Sequence of chain 27.A:
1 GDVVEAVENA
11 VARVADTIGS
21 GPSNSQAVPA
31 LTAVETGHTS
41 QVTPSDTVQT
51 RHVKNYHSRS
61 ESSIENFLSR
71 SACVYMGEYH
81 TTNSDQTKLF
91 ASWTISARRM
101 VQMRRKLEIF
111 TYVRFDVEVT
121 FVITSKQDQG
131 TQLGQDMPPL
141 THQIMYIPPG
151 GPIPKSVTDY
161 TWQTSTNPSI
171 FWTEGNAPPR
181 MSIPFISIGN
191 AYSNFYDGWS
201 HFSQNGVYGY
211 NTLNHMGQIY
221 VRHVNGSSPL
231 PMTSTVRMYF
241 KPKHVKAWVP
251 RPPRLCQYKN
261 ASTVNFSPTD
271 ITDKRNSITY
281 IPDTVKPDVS

The small molecule below binds the protein below.
Small molecule (SMILES): NCCCCCCCCCCCC(=O)O

Binding-site contacts:
Ligand atom C contacts residue TYR210 of chain 27.A at 4.1 Å (hydrophobic).
Ligand atom O contacts residue TYR192 of chain 27.A at 3.9 Å.
Ligand atom N contacts residue ILE219 of chain 27.A at 4.0 Å.
Ligand atom C3 contacts residue ILE183 of chain 27.A at 3.7 Å (hydrophobic).
Ligand atom C contacts residue ASN194 of chain 27.A at 4.0 Å.
Ligand atom C6 contacts residue ILE95 of chain 27.A at 4.1 Å (hydrophobic).
Ligand atom C8 contacts residue TYR192 of chain 27.A at 3.6 Å (hydrophobic).
Ligand atom C7 contacts residue ILE95 of chain 27.A at 4.3 Å (hydrophobic).
Ligand atom OXT contacts residue TYR210 of chain 27.A at 3.0 Å (h-bond).
Ligand atom C5 contacts residue ILE183 of chain 27.A at 4.4 Å (hydrophobic).
Ligand atom C1 contacts residue ILE183 of chain 27.A at 4.2 Å (hydrophobic).
Ligand atom O contacts residue LEU107 of chain 27.A at 4.4 Å.
Ligand atom N contacts residue MET181 of chain 27.A at 3.9 Å.
Ligand atom OXT contacts residue ASN194 of chain 27.A at 4.3 Å.
Ligand atom C10 contacts residue TYR192 of chain 27.A at 4.3 Å (hydrophobic).
Ligand atom C10 contacts residue MET216 of chain 27.A at 3.6 Å (hydrophobic).
Ligand atom OXT contacts residue MET216 of chain 27.A at 4.2 Å.
Ligand atom C7 contacts residue VAL117 of chain 27.A at 4.3 Å (hydrophobic).
Ligand atom C7 contacts residue PHE240 of chain 27.A at 3.9 Å (hydrophobic).
Ligand atom CA2 contacts residue PHE115 of chain 27.A at 4.3 Å (hydrophobic).
Ligand atom C1 contacts residue VAL119 of chain 27.A at 4.2 Å (hydrophobic).
Ligand atom C4 contacts residue ILE95 of chain 27.A at 4.0 Å (hydrophobic).
Ligand atom C2 contacts residue ILE183 of chain 27.A at 4.2 Å (hydrophobic).
Ligand atom C3 contacts residue ILE95 of chain 27.A at 4.2 Å (hydrophobic).
Ligand atom N contacts residue TYR146 of chain 27.A at 4.1 Å.
Ligand atom C5 contacts residue PHE240 of chain 27.A at 4.1 Å (hydrophobic).
Ligand atom C5 contacts residue ILE95 of chain 27.A at 3.8 Å (hydrophobic).
Ligand atom C8 contacts residue MET216 of chain 27.A at 3.9 Å (hydrophobic).
Ligand atom C9 contacts residue PHE240 of chain 27.A at 4.1 Å (hydrophobic).
Ligand atom C contacts residue TYR192 of chain 27.A at 4.2 Å (hydrophobic).
Ligand atom C6 contacts residue TYR192 of chain 27.A at 4.4 Å (hydrophobic).
Ligand atom O contacts residue ASN194 of chain 27.A at 3.0 Å (h-bond).
Ligand atom C9 contacts residue PHE115 of chain 27.A at 4.1 Å (hydrophobic).
Ligand atom C7 contacts residue TYR192 of chain 27.A at 4.4 Å (hydrophobic).
Ligand atom C2 contacts residue ILE95 of chain 27.A at 3.8 Å (hydrophobic).
Ligand atom C9 contacts residue TYR192 of chain 27.A at 4.1 Å (hydrophobic).
Ligand atom O contacts residue VAL113 of chain 27.A at 4.0 Å.
Ligand atom C2 contacts residue TYR146 of chain 27.A at 3.9 Å (hydrophobic).
Ligand atom C1 contacts residue ILE219 of chain 27.A at 4.1 Å (hydrophobic).
Ligand atom C4 contacts residue ILE183 of chain 27.A at 4.2 Å (hydrophobic).